Sequence of chain 1.A:
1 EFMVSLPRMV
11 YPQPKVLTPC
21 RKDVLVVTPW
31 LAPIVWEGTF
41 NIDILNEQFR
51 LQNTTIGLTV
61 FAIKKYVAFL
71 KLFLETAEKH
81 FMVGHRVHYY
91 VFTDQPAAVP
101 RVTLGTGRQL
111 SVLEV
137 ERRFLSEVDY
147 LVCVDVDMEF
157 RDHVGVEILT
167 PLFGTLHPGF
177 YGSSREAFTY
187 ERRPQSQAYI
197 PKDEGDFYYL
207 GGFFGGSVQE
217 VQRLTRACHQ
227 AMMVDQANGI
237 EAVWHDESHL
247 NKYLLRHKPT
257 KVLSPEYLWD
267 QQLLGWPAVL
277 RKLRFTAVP

The small molecule below binds the protein below.
Small molecule (SMILES): CC(=O)N[C@@H]1[C@@H](O)[C@H](O[C@@H]2O[C@H](CO)[C@H](O)[C@H](O)[C@H]2O[C@@H]2O[C@@H](C)[C@@H](O)[C@@H](O)[C@@H]2O)[C@@H](CO)O[C@H]1O

Binding-site contacts:
Ligand atom C5 contacts residue HIS173 of chain 1.A at 4.0 Å.
Ligand atom C6 contacts residue GLU243 of chain 1.A at 3.2 Å.
Ligand atom C4 contacts residue ASP266 of chain 1.A at 3.2 Å.
Ligand atom O4 contacts residue ALA283 of chain 1.A at 3.9 Å.
Ligand atom O6 contacts residue PHE176 of chain 1.A at 3.6 Å.
Ligand atom C1 contacts residue HIS173 of chain 1.A at 3.7 Å.
Ligand atom O6 contacts residue TYR204 of chain 1.A at 4.0 Å.
Ligand atom O5 contacts residue HIS173 of chain 1.A at 3.2 Å (h-bond).
Ligand atom C4 contacts residue TRP240 of chain 1.A at 3.7 Å (hydrophobic).
Ligand atom O6 contacts residue TRP240 of chain 1.A at 3.1 Å (h-bond).
Ligand atom C4 contacts residue GLU243 of chain 1.A at 3.5 Å.
Ligand atom O4 contacts residue HIS173 of chain 1.A at 3.1 Å (h-bond).
Ligand atom C6 contacts residue TYR204 of chain 1.A at 3.6 Å (hydrophobic).
Ligand atom O6 contacts residue LEU269 of chain 1.A at 2.6 Å.
Ligand atom C3 contacts residue PHE176 of chain 1.A at 3.8 Å (hydrophobic).
Ligand atom C4 contacts residue LEU269 of chain 1.A at 3.9 Å (hydrophobic).
Ligand atom C6 contacts residue HIS173 of chain 1.A at 4.2 Å.
Ligand atom C5 contacts residue GLU243 of chain 1.A at 4.0 Å.
Ligand atom O5 contacts residue PHE176 of chain 1.A at 4.0 Å.
Ligand atom C6 contacts residue THR185 of chain 1.A at 3.3 Å.
Ligand atom C6 contacts residue PRO174 of chain 1.A at 3.7 Å (hydrophobic).
Ligand atom C8 contacts residue PHE176 of chain 1.A at 3.6 Å (hydrophobic).
Ligand atom C3 contacts residue ASP266 of chain 1.A at 4.1 Å.
Ligand atom C6 contacts residue ASP266 of chain 1.A at 4.2 Å.
Ligand atom O4 contacts residue GLU243 of chain 1.A at 2.7 Å (salt-bridge).
Ligand atom O3 contacts residue PHE176 of chain 1.A at 4.1 Å.
Ligand atom O4 contacts residue ASP266 of chain 1.A at 2.8 Å (salt-bridge).
Ligand atom C2 contacts residue HIS173 of chain 1.A at 3.7 Å.
Ligand atom C4 contacts residue HIS173 of chain 1.A at 4.2 Å.
Ligand atom O3 contacts residue ASP266 of chain 1.A at 3.7 Å.
Ligand atom O6 contacts residue THR185 of chain 1.A at 2.5 Å (h-bond).
Ligand atom C4 contacts residue HIS173 of chain 1.A at 4.1 Å.
Ligand atom O4 contacts residue HIS173 of chain 1.A at 3.3 Å.
Ligand atom C5 contacts residue TRP240 of chain 1.A at 3.5 Å (hydrophobic).
Ligand atom N2 contacts residue PHE176 of chain 1.A at 3.3 Å.
Ligand atom C6 contacts residue TRP240 of chain 1.A at 3.3 Å (hydrophobic).
Ligand atom C3 contacts residue TRP240 of chain 1.A at 3.9 Å (hydrophobic).
Ligand atom C7 contacts residue PHE176 of chain 1.A at 4.1 Å (hydrophobic).
Ligand atom C5 contacts residue HIS173 of chain 1.A at 4.2 Å.
Ligand atom C6 contacts residue LEU269 of chain 1.A at 3.0 Å (hydrophobic).